Binding-site contacts:
Ligand atom OAB contacts residue GLN99 of chain 2.A at 2.9 Å (h-bond).
Ligand atom CAD contacts residue NAD1 of chain 2.E at 3.3 Å.
Ligand atom CAH contacts residue LYS158 of chain 2.A at 3.0 Å.
Ligand atom CAG contacts residue HIS150 of chain 2.A at 3.0 Å.
Ligand atom CAF contacts residue LYS158 of chain 2.A at 4.3 Å.
Ligand atom CAD contacts residue TYR161 of chain 2.A at 2.9 Å (hydrophobic).
Ligand atom CAF contacts residue VAL199 of chain 2.A at 3.9 Å (hydrophobic).
Ligand atom OAC contacts residue PHE193 of chain 2.A at 3.9 Å.
Ligand atom CAH contacts residue GLN202 of chain 2.A at 3.6 Å.
Ligand atom CAH contacts residue PHE193 of chain 2.A at 3.9 Å (hydrophobic).
Ligand atom OAA contacts residue PHE193 of chain 2.A at 3.3 Å.
Ligand atom CAH contacts residue GLN99 of chain 2.A at 3.4 Å.
Ligand atom OAA contacts residue NAD1 of chain 2.E at 3.2 Å (h-bond).
Ligand atom OAC contacts residue TYR161 of chain 2.A at 4.3 Å.
Ligand atom CAG contacts residue NAD1 of chain 2.E at 3.5 Å.
Ligand atom OAC contacts residue LYS158 of chain 2.A at 2.7 Å (salt-bridge).
Ligand atom OAB contacts residue GLN202 of chain 2.A at 2.7 Å (h-bond).
Ligand atom CAF contacts residue LEU198 of chain 2.A at 3.9 Å (hydrophobic).
Ligand atom CAH contacts residue LEU198 of chain 2.A at 4.5 Å (hydrophobic).
Ligand atom OAC contacts residue HIS150 of chain 2.A at 3.3 Å.
Ligand atom OAB contacts residue LEU198 of chain 2.A at 4.1 Å.
Ligand atom CAD contacts residue SER148 of chain 2.A at 3.8 Å.
Ligand atom CAF contacts residue GLN202 of chain 2.A at 3.9 Å.
Ligand atom OAB contacts residue LYS158 of chain 2.A at 3.0 Å (salt-bridge).
Ligand atom CAG contacts residue SER148 of chain 2.A at 2.5 Å.
Ligand atom CAG contacts residue TYR161 of chain 2.A at 3.3 Å (hydrophobic).
Ligand atom CAD contacts residue HIS150 of chain 2.A at 4.0 Å.
Ligand atom CAF contacts residue NAD1 of chain 2.E at 3.9 Å.
Ligand atom CAF contacts residue PHE193 of chain 2.A at 3.5 Å (hydrophobic).
Ligand atom OAA contacts residue GLY192 of chain 2.A at 4.2 Å.
Ligand atom CAE contacts residue NAD1 of chain 2.E at 3.5 Å.
Ligand atom CAE contacts residue PHE193 of chain 2.A at 3.9 Å (hydrophobic).
Ligand atom OAC contacts residue GLN99 of chain 2.A at 3.6 Å (h-bond).
Ligand atom CAE contacts residue TYR161 of chain 2.A at 4.4 Å (hydrophobic).

This small molecule binds to this protein.
Small molecule (SMILES): CCC(=O)CC(=O)O

Sequence of chain 2.A:
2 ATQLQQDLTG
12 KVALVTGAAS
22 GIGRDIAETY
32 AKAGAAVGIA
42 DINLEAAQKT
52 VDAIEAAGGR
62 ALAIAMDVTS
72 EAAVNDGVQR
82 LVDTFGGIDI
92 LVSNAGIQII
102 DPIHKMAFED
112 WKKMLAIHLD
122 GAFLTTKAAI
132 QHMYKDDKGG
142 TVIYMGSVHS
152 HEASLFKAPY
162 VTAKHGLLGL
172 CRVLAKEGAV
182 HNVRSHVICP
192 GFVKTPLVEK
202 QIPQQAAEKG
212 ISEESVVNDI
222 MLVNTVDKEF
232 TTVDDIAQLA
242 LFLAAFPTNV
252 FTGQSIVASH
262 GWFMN